Sequence of chain 1.F:
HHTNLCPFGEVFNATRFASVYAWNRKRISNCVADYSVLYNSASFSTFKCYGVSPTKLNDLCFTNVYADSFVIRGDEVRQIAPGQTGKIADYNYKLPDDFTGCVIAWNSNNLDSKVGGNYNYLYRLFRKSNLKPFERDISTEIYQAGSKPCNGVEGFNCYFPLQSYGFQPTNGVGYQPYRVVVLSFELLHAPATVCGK

Sequence of chain 1.I:
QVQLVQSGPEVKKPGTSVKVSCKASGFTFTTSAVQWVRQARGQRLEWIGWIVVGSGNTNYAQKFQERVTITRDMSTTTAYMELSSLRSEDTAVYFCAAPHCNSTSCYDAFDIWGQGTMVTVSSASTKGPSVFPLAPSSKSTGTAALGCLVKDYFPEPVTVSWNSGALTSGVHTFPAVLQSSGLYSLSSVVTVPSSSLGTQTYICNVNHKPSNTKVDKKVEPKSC

The small molecule below binds the protein below.
Small molecule (SMILES): CC(=O)N[C@H]1[C@H](O[C@H]2[C@H](O)[C@@H](NC(C)=O)CO[C@@H]2CO[C@@H]2O[C@@H](C)[C@@H](O)[C@@H](O)[C@@H]2O)O[C@H](CO)[C@@H](O)[C@@H]1O

Binding-site contacts:
Ligand atom C5 contacts residue ASN102 of chain 1.I at 3.7 Å.
Ligand atom C5 contacts residue HIS100 of chain 1.I at 4.4 Å.
Ligand atom C6 contacts residue SER105 of chain 1.I at 3.7 Å.
Ligand atom O5 contacts residue SER105 of chain 1.I at 3.7 Å.
Ligand atom N2 contacts residue ASN102 of chain 1.I at 2.9 Å (h-bond).
Ligand atom C6 contacts residue SER105 of chain 1.I at 4.0 Å.
Ligand atom C8 contacts residue ASN102 of chain 1.I at 4.5 Å.
Ligand atom O4 contacts residue SER105 of chain 1.I at 4.5 Å.
Ligand atom C2 contacts residue THR104 of chain 1.I at 4.4 Å.
Ligand atom C4 contacts residue HIS100 of chain 1.I at 3.3 Å.
Ligand atom C1 contacts residue SER105 of chain 1.I at 4.0 Å.
Ligand atom C6 contacts residue HIS100 of chain 1.I at 4.2 Å.
Ligand atom C5 contacts residue SER105 of chain 1.I at 3.3 Å.
Ligand atom O7 contacts residue ASN102 of chain 1.I at 3.4 Å (h-bond).
Ligand atom C6 contacts residue CYS106 of chain 1.I at 3.3 Å (hydrophobic).
Ligand atom C2 contacts residue ASN102 of chain 1.I at 2.5 Å.
Ligand atom O5 contacts residue ASN102 of chain 1.I at 2.4 Å (h-bond).
Ligand atom C8 contacts residue GLY153 of chain 1.F at 4.4 Å.
Ligand atom C6 contacts residue TYR107 of chain 1.I at 3.4 Å (hydrophobic).
Ligand atom C1 contacts residue ASN102 of chain 1.I at 1.4 Å.
Ligand atom O7 contacts residue SER105 of chain 1.I at 3.9 Å.
Ligand atom C7 contacts residue SER105 of chain 1.I at 3.9 Å.
Ligand atom C3 contacts residue ASN102 of chain 1.I at 3.8 Å.
Ligand atom C4 contacts residue SER105 of chain 1.I at 4.4 Å.
Ligand atom O4 contacts residue TYR107 of chain 1.I at 4.0 Å.
Ligand atom C3 contacts residue HIS100 of chain 1.I at 4.4 Å.
Ligand atom N2 contacts residue THR104 of chain 1.I at 4.1 Å.
Ligand atom C7 contacts residue ASN102 of chain 1.I at 3.3 Å.
Ligand atom C8 contacts residue SER105 of chain 1.I at 3.6 Å.
Ligand atom O4 contacts residue HIS100 of chain 1.I at 3.1 Å (h-bond).
Ligand atom C4 contacts residue ASN102 of chain 1.I at 4.2 Å.
Ligand atom C1 contacts residue THR104 of chain 1.I at 3.8 Å.
Ligand atom O3 contacts residue HIS100 of chain 1.I at 4.1 Å.